Sequence of chain 1.A:
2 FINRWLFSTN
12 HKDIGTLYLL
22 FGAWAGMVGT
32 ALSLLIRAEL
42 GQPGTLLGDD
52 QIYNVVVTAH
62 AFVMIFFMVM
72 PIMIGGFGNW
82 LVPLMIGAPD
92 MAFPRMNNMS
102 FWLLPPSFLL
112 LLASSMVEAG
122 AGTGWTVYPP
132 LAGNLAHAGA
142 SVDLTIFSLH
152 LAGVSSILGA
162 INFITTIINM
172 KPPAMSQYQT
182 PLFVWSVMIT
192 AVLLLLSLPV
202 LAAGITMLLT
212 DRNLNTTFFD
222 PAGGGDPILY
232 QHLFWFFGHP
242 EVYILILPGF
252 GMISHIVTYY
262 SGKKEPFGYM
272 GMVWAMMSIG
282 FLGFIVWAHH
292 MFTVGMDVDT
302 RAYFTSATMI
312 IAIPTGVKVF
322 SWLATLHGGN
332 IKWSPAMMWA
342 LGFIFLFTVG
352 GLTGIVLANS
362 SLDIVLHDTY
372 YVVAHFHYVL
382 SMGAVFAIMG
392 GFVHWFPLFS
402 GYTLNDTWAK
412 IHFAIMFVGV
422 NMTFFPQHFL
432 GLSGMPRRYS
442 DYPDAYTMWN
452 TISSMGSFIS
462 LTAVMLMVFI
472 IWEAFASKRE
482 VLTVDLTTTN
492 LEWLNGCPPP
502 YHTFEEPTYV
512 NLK

Sequence of chain 1.D:
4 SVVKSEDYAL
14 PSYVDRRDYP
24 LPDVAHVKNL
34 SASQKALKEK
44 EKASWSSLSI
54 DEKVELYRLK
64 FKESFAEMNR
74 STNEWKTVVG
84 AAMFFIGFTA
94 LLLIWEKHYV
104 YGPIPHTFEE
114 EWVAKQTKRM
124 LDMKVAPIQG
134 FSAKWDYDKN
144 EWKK

Sequence of chain 1.M:
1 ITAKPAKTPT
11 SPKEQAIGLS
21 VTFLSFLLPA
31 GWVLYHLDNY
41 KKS

Sequence of chain 1.L:
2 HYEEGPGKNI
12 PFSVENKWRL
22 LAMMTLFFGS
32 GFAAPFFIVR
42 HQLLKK

A small-molecule ligand and the protein it binds are described below.
Small molecule (SMILES): CCCCCCCCCCO[C@@H]1O[C@H](CO)[C@@H](O[C@H]2O[C@H](CO)[C@@H](O)[C@H](O)[C@H]2O)[C@H](O)[C@H]1O

Binding-site contacts:
Ligand atom C1 contacts residue TRP32 of chain 1.M at 3.4 Å (hydrophobic).
Ligand atom O5 contacts residue TRP98 of chain 1.D at 3.5 Å.
Ligand atom C57 contacts residue TRP98 of chain 1.D at 3.6 Å (hydrophobic).
Ligand atom C18 contacts residue LEU28 of chain 1.M at 3.9 Å (hydrophobic).
Ligand atom O3 contacts residue HIS36 of chain 1.M at 3.0 Å.
Ligand atom O16 contacts residue GLY31 of chain 1.M at 3.7 Å.
Ligand atom C43 contacts residue PHE459 of chain 1.A at 4.0 Å (hydrophobic).
Ligand atom C31 contacts residue TRP98 of chain 1.D at 3.9 Å (hydrophobic).
Ligand atom O16 contacts residue LEU28 of chain 1.M at 4.0 Å.
Ligand atom C22 contacts residue TRP98 of chain 1.D at 3.4 Å (hydrophobic).
Ligand atom C1 contacts residue GLY31 of chain 1.M at 3.6 Å.
Ligand atom O1 contacts residue TYR35 of chain 1.M at 3.3 Å.
Ligand atom C19 contacts residue LEU27 of chain 1.M at 3.4 Å (hydrophobic).
Ligand atom C37 contacts residue ALA30 of chain 1.M at 4.0 Å (hydrophobic).
Ligand atom O61 contacts residue TYR102 of chain 1.D at 4.0 Å.
Ligand atom O55 contacts residue TRP32 of chain 1.M at 3.2 Å.
Ligand atom O61 contacts residue TRP98 of chain 1.D at 3.1 Å (h-bond).
Ligand atom C19 contacts residue GLY31 of chain 1.M at 4.0 Å.
Ligand atom C25 contacts residue TRP98 of chain 1.D at 3.9 Å (hydrophobic).
Ligand atom C4 contacts residue TRP98 of chain 1.D at 3.8 Å (hydrophobic).
Ligand atom C28 contacts residue LEU27 of chain 1.M at 4.0 Å (hydrophobic).
Ligand atom C18 contacts residue TRP98 of chain 1.D at 4.0 Å (hydrophobic).
Ligand atom C9 contacts residue TYR35 of chain 1.M at 3.7 Å (hydrophobic).
Ligand atom O16 contacts residue TRP98 of chain 1.D at 3.8 Å.
Ligand atom C43 contacts residue LEU35 of chain 1.A at 3.9 Å (hydrophobic).
Ligand atom C6 contacts residue TRP98 of chain 1.D at 3.8 Å (hydrophobic).
Ligand atom O49 contacts residue LEU28 of chain 1.M at 3.2 Å (h-bond).
Ligand atom C34 contacts residue PHE459 of chain 1.A at 4.0 Å (hydrophobic).
Ligand atom C1 contacts residue LEU28 of chain 1.M at 3.8 Å (hydrophobic).
Ligand atom C40 contacts residue LEU462 of chain 1.A at 4.0 Å (hydrophobic).
Ligand atom O16 contacts residue LEU27 of chain 1.M at 4.0 Å.
Ligand atom C25 contacts residue LEU95 of chain 1.D at 3.9 Å (hydrophobic).
Ligand atom C28 contacts residue TRP98 of chain 1.D at 3.9 Å (hydrophobic).
Ligand atom C34 contacts residue LEU27 of chain 1.M at 3.9 Å (hydrophobic).
Ligand atom C2 contacts residue TRP32 of chain 1.M at 3.9 Å (hydrophobic).
Ligand atom C11 contacts residue TYR35 of chain 1.M at 4.0 Å (hydrophobic).
Ligand atom O49 contacts residue TRP32 of chain 1.M at 3.9 Å.
Ligand atom C37 contacts residue LEU34 of chain 1.M at 3.9 Å (hydrophobic).
Ligand atom C10 contacts residue TYR35 of chain 1.M at 4.0 Å (hydrophobic).
Ligand atom O6 contacts residue TYR35 of chain 1.M at 3.1 Å (h-bond).